Binding-site contacts:
Ligand atom C2 contacts residue LU21 of chain 2.D at 1.3 Å.
Ligand atom C4 contacts residue LU21 of chain 2.D at 0.4 Å.
Ligand atom O5 contacts residue LU21 of chain 2.D at 1.6 Å.
Ligand atom O2 contacts residue LYS35 of chain 1.B at 3.2 Å.
Ligand atom O5 contacts residue SER137 of chain 2.B at 3.2 Å (h-bond).
Ligand atom C5 contacts residue LYS35 of chain 1.B at 3.4 Å.
Ligand atom C11 contacts residue LU21 of chain 2.D at 0.2 Å.
Ligand atom O1 contacts residue LU21 of chain 2.D at 2.4 Å (h-bond).
Ligand atom O4 contacts residue LU21 of chain 2.D at 0.1 Å.
Ligand atom C5 contacts residue LU21 of chain 2.D at 0.1 Å.
Ligand atom C12 contacts residue LU21 of chain 2.D at 0.3 Å.
Ligand atom C7 contacts residue LYS35 of chain 2.B at 3.7 Å.
Ligand atom C8 contacts residue LEU37 of chain 2.B at 3.3 Å (hydrophobic).
Ligand atom C7 contacts residue LU21 of chain 2.D at 0.1 Å.
Ligand atom C1 contacts residue LEU37 of chain 1.B at 3.6 Å (hydrophobic).
Ligand atom C4 contacts residue LYS35 of chain 2.B at 3.0 Å.
Ligand atom C3 contacts residue LU21 of chain 2.D at 0.8 Å.
Ligand atom O6 contacts residue SER137 of chain 1.B at 3.2 Å (h-bond).
Ligand atom C3 contacts residue LYS35 of chain 2.B at 3.6 Å.
Ligand atom C14 contacts residue LU21 of chain 2.D at 0.3 Å.
Ligand atom C10 contacts residue LU21 of chain 2.D at 0.1 Å.
Ligand atom O6 contacts residue LU21 of chain 2.D at 0.3 Å (h-bond).
Ligand atom O2 contacts residue LYS35 of chain 2.B at 2.9 Å.
Ligand atom C1 contacts residue LU21 of chain 2.D at 0.3 Å.
Ligand atom C9 contacts residue LU21 of chain 2.D at 0.1 Å.
Ligand atom O5 contacts residue THR139 of chain 2.B at 3.1 Å (h-bond).
Ligand atom O2 contacts residue LU21 of chain 2.D at 0.8 Å.
Ligand atom C6 contacts residue LEU37 of chain 1.B at 3.7 Å (hydrophobic).
Ligand atom C13 contacts residue LU21 of chain 2.D at 0.3 Å.
Ligand atom C8 contacts residue LU21 of chain 2.D at 0.1 Å.
Ligand atom C2 contacts residue LYS35 of chain 1.B at 3.4 Å.
Ligand atom C4 contacts residue LYS35 of chain 1.B at 2.8 Å.
Ligand atom C6 contacts residue LU21 of chain 2.D at 0.1 Å.
Ligand atom C3 contacts residue LYS35 of chain 1.B at 2.8 Å.
Ligand atom C5 contacts residue LYS35 of chain 2.B at 3.4 Å.
Ligand atom O4 contacts residue LEU37 of chain 1.B at 3.3 Å.
Ligand atom O6 contacts residue SER137 of chain 2.B at 3.1 Å (h-bond).
Ligand atom O6 contacts residue LEU130 of chain 1.B at 3.5 Å.
Ligand atom C15 contacts residue LU21 of chain 2.D at 0.2 Å.
Ligand atom O3 contacts residue LU21 of chain 2.D at 0.3 Å.

Sequence of chain 2.B:
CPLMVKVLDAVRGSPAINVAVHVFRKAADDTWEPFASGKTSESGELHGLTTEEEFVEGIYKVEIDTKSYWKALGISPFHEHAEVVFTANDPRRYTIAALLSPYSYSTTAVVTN

Sequence of chain 1.B:
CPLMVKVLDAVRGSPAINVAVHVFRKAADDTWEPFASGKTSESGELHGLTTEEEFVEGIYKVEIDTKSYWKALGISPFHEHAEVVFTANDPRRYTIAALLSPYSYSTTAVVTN

A small-molecule ligand and the protein it binds are described below.
Small molecule (SMILES): O=c1cc(-c2ccc(O)c(O)c2)oc2cc(O)cc(O)c12